Sequence of chain 2.A:
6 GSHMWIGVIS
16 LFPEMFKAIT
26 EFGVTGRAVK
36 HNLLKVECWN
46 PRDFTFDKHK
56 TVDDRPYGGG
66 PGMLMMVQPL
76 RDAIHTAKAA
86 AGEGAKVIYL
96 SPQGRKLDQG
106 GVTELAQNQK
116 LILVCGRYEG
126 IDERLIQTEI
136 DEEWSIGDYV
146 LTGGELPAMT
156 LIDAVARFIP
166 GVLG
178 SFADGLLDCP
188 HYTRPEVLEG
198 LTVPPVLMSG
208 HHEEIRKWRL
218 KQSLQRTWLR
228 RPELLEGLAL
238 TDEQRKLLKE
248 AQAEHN

A protein and the small-molecule ligand that binds it are described below.
Small molecule (SMILES): NC(=O)c1ccc(NCc2ccccc2O)nc1

Binding-site contacts:
Ligand atom C2 contacts residue LEU95 of chain 2.A at 3.8 Å (hydrophobic).
Ligand atom C12 contacts residue LEU146 of chain 2.A at 3.5 Å (hydrophobic).
Ligand atom C3 contacts residue SER96 of chain 2.A at 3.9 Å.
Ligand atom C2 contacts residue PRO97 of chain 2.A at 3.8 Å (hydrophobic).
Ligand atom C1 contacts residue PRO152 of chain 2.A at 3.9 Å (hydrophobic).
Ligand atom C4 contacts residue LEU146 of chain 2.A at 3.8 Å (hydrophobic).
Ligand atom C2 contacts residue SER96 of chain 2.A at 3.4 Å.
Ligand atom C5 contacts residue GLY148 of chain 2.A at 3.5 Å.
Ligand atom C5 contacts residue GLY149 of chain 2.A at 3.6 Å.
Ligand atom C contacts residue SER96 of chain 2.A at 4.0 Å.
Ligand atom O contacts residue ILE141 of chain 2.A at 2.9 Å (h-bond).
Ligand atom C3 contacts residue PRO97 of chain 2.A at 4.0 Å (hydrophobic).
Ligand atom C3 contacts residue GLY149 of chain 2.A at 4.0 Å.
Ligand atom N2 contacts residue VAL145 of chain 2.A at 3.9 Å.
Ligand atom C10 contacts residue TYR94 of chain 2.A at 3.1 Å (hydrophobic).
Ligand atom C2 contacts residue PRO152 of chain 2.A at 3.7 Å (hydrophobic).
Ligand atom C12 contacts residue TYR144 of chain 2.A at 3.4 Å (hydrophobic).
Ligand atom O contacts residue SER140 of chain 2.A at 3.5 Å.
Ligand atom C5 contacts residue GLY121 of chain 2.A at 3.5 Å.
Ligand atom O1 contacts residue TYR94 of chain 2.A at 3.2 Å (h-bond).
Ligand atom O1 contacts residue GLY121 of chain 2.A at 3.4 Å.
Ligand atom N1 contacts residue LEU146 of chain 2.A at 3.0 Å (h-bond).
Ligand atom C contacts residue SER140 of chain 2.A at 3.9 Å.
Ligand atom N contacts residue TYR144 of chain 2.A at 3.1 Å (h-bond).
Ligand atom C1 contacts residue PRO97 of chain 2.A at 3.8 Å (hydrophobic).
Ligand atom O contacts residue PRO152 of chain 2.A at 3.9 Å.
Ligand atom N contacts residue GLY142 of chain 2.A at 2.9 Å (h-bond).
Ligand atom C10 contacts residue GLY125 of chain 2.A at 3.7 Å.
Ligand atom O1 contacts residue LEU95 of chain 2.A at 3.2 Å (h-bond).
Ligand atom N2 contacts residue LEU146 of chain 2.A at 2.9 Å (h-bond).
Ligand atom C3 contacts residue LEU95 of chain 2.A at 3.6 Å (hydrophobic).
Ligand atom C11 contacts residue TYR94 of chain 2.A at 3.6 Å (hydrophobic).
Ligand atom C12 contacts residue PRO97 of chain 2.A at 3.7 Å (hydrophobic).
Ligand atom C contacts residue PRO97 of chain 2.A at 4.0 Å (hydrophobic).
Ligand atom C4 contacts residue GLY148 of chain 2.A at 3.8 Å.
Ligand atom O contacts residue SER96 of chain 2.A at 4.0 Å.
Ligand atom N1 contacts residue GLY148 of chain 2.A at 3.6 Å.
Ligand atom C contacts residue ILE141 of chain 2.A at 3.9 Å (hydrophobic).
Ligand atom N contacts residue SER140 of chain 2.A at 3.3 Å (h-bond).
Ligand atom C9 contacts residue GLU124 of chain 2.A at 3.6 Å.